A protein and the small-molecule ligand that binds it are described below.
Small molecule (SMILES): O=[N+]([O-])c1c(NCCO)cc(Cl)c2nonc12

Sequence of chain 1.A:
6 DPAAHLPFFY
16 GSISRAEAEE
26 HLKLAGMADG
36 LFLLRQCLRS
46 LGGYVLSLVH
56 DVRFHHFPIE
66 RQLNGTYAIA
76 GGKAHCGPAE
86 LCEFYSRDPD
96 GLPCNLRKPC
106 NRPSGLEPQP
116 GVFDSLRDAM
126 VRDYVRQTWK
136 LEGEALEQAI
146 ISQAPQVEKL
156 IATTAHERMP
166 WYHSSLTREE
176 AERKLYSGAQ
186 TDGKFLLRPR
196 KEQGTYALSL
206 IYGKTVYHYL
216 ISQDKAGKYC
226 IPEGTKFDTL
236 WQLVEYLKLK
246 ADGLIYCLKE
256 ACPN

Binding-site contacts:
Ligand atom OAC contacts residue ASN69 of chain 1.A at 3.7 Å.
Ligand atom CAL contacts residue THR71 of chain 1.A at 3.8 Å.
Ligand atom CAP contacts residue CYS81 of chain 1.A at 4.0 Å (hydrophobic).
Ligand atom CAG contacts residue GLY70 of chain 1.A at 3.5 Å.
Ligand atom NAJ contacts residue GLY70 of chain 1.A at 4.3 Å.
Ligand atom OAA contacts residue ASN69 of chain 1.A at 3.3 Å (h-bond).
Ligand atom NAQ contacts residue ASN69 of chain 1.A at 3.8 Å.
Ligand atom CAL contacts residue CYS81 of chain 1.A at 1.8 Å (hydrophobic).
Ligand atom CAO contacts residue THR71 of chain 1.A at 3.9 Å.
Ligand atom CAM contacts residue CYS81 of chain 1.A at 4.1 Å (hydrophobic).
Ligand atom CAM contacts residue THR71 of chain 1.A at 3.5 Å.
Ligand atom NAH contacts residue CYS81 of chain 1.A at 3.2 Å (h-bond).
Ligand atom NAQ contacts residue THR71 of chain 1.A at 4.3 Å.
Ligand atom NAJ contacts residue THR71 of chain 1.A at 4.1 Å.
Ligand atom OAB contacts residue CYS81 of chain 1.A at 4.0 Å.
Ligand atom CAG contacts residue ASN69 of chain 1.A at 3.8 Å.
Ligand atom CAG contacts residue THR71 of chain 1.A at 4.5 Å.
Ligand atom NAJ contacts residue ASN69 of chain 1.A at 3.3 Å (h-bond).
Ligand atom CAM contacts residue ASN69 of chain 1.A at 4.2 Å.
Ligand atom CAE contacts residue THR71 of chain 1.A at 3.6 Å.
Ligand atom CAP contacts residue THR71 of chain 1.A at 3.9 Å.
Ligand atom CAN contacts residue THR71 of chain 1.A at 3.6 Å.
Ligand atom OAA contacts residue THR71 of chain 1.A at 4.4 Å.
Ligand atom CAN contacts residue ASN69 of chain 1.A at 4.3 Å.
Ligand atom CAE contacts residue CYS81 of chain 1.A at 2.8 Å (hydrophobic).
Ligand atom CAO contacts residue CYS81 of chain 1.A at 2.8 Å (hydrophobic).